The protein below binds the small molecule below.
Small molecule (SMILES): O=C(O)c1ccc2c(c1)nc(Nc1cccc(Cl)c1)c1ccncc12

Sequence of chain 1.B:
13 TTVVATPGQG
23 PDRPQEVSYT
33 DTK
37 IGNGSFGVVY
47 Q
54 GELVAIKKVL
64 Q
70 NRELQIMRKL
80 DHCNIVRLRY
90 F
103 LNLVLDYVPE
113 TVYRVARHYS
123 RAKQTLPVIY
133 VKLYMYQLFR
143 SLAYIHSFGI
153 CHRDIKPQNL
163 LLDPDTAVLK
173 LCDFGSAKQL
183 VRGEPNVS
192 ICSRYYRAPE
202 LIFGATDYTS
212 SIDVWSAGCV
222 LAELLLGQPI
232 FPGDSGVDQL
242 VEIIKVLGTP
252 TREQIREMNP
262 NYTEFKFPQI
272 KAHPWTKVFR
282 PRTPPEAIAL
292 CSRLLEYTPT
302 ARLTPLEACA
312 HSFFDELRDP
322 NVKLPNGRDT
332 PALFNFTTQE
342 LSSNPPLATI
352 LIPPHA

Binding-site contacts:
Ligand atom O25 contacts residue CYS174 of chain 1.B at 4.0 Å.
Ligand atom C3 contacts residue ASP108 of chain 1.B at 4.0 Å.
Ligand atom CL22 contacts residue GLY38 of chain 1.B at 4.0 Å.
Ligand atom C19 contacts residue GLY38 of chain 1.B at 3.9 Å.
Ligand atom O25 contacts residue LYS60 of chain 1.B at 3.7 Å.
Ligand atom C4 contacts residue VAL85 of chain 1.B at 4.1 Å (hydrophobic).
Ligand atom C4 contacts residue LEU107 of chain 1.B at 4.1 Å (hydrophobic).
Ligand atom N12 contacts residue LEU163 of chain 1.B at 4.1 Å.
Ligand atom C21 contacts residue ILE37 of chain 1.B at 3.9 Å (hydrophobic).
Ligand atom C6 contacts residue CYS174 of chain 1.B at 4.0 Å (hydrophobic).
Ligand atom C20 contacts residue ILE37 of chain 1.B at 3.5 Å (hydrophobic).
Ligand atom C3 contacts residue LEU163 of chain 1.B at 3.8 Å (hydrophobic).
Ligand atom C23 contacts residue LYS60 of chain 1.B at 3.5 Å.
Ligand atom CL22 contacts residue PHE42 of chain 1.B at 3.4 Å.
Ligand atom C8 contacts residue LEU163 of chain 1.B at 3.7 Å (hydrophobic).
Ligand atom C19 contacts residue ILE37 of chain 1.B at 3.7 Å (hydrophobic).
Ligand atom C4 contacts residue CYS174 of chain 1.B at 3.7 Å (hydrophobic).
Ligand atom C5 contacts residue ASP175 of chain 1.B at 4.1 Å.
Ligand atom C11 contacts residue TYR109 of chain 1.B at 3.6 Å (hydrophobic).
Ligand atom N12 contacts residue VAL110 of chain 1.B at 2.9 Å (h-bond).
Ligand atom N12 contacts residue ASP108 of chain 1.B at 3.7 Å.
Ligand atom N12 contacts residue TYR109 of chain 1.B at 3.3 Å.
Ligand atom C13 contacts residue ALA58 of chain 1.B at 4.1 Å (hydrophobic).
Ligand atom C13 contacts residue LEU163 of chain 1.B at 3.5 Å (hydrophobic).
Ligand atom C5 contacts residue CYS174 of chain 1.B at 3.8 Å (hydrophobic).
Ligand atom C2 contacts residue LEU163 of chain 1.B at 3.9 Å (hydrophobic).
Ligand atom CL22 contacts residue VAL45 of chain 1.B at 4.0 Å.
Ligand atom C14 contacts residue VAL110 of chain 1.B at 4.2 Å (hydrophobic).
Ligand atom C13 contacts residue TYR109 of chain 1.B at 3.9 Å (hydrophobic).
Ligand atom O24 contacts residue LYS60 of chain 1.B at 2.8 Å (salt-bridge).
Ligand atom C13 contacts residue VAL110 of chain 1.B at 3.8 Å (hydrophobic).
Ligand atom O25 contacts residue ASP175 of chain 1.B at 3.1 Å (salt-bridge).
Ligand atom C23 contacts residue ASP175 of chain 1.B at 3.3 Å.
Ligand atom O24 contacts residue ASP175 of chain 1.B at 3.3 Å.
Ligand atom C3 contacts residue VAL85 of chain 1.B at 4.1 Å (hydrophobic).
Ligand atom C23 contacts residue CYS174 of chain 1.B at 4.0 Å (hydrophobic).
Ligand atom C13 contacts residue ASP108 of chain 1.B at 3.2 Å.
Ligand atom C11 contacts residue VAL110 of chain 1.B at 3.2 Å (hydrophobic).
Ligand atom C18 contacts residue GLY38 of chain 1.B at 4.0 Å.
Ligand atom O25 contacts residue LEU107 of chain 1.B at 3.8 Å.